Binding-site contacts:
Ligand atom C1 contacts residue ASN165 of chain 1.F at 3.6 Å.
Ligand atom C3 contacts residue HIS194 of chain 1.F at 3.8 Å.
Ligand atom C6 contacts residue TYR243 of chain 1.F at 4.0 Å (hydrophobic).
Ligand atom O5 contacts residue TYR243 of chain 1.F at 3.1 Å (h-bond).
Ligand atom O3P contacts residue ARG89 of chain 1.F at 3.1 Å (salt-bridge).
Ligand atom O1P contacts residue ARG291 of chain 1.F at 3.6 Å.
Ligand atom O2P contacts residue ARG89 of chain 1.F at 2.7 Å (salt-bridge).
Ligand atom P contacts residue ARG291 of chain 1.F at 3.7 Å.
Ligand atom O2 contacts residue CYS164 of chain 1.F at 3.7 Å.
Ligand atom C5 contacts residue TYR243 of chain 1.F at 3.8 Å (hydrophobic).
Ligand atom O1 contacts residue ASN165 of chain 1.F at 3.9 Å.
Ligand atom O3 contacts residue TYR296 of chain 1.F at 2.8 Å (h-bond).
Ligand atom O2 contacts residue HIS194 of chain 1.F at 3.1 Å (h-bond).
Ligand atom C2 contacts residue HIS194 of chain 1.F at 3.4 Å.
Ligand atom O1P contacts residue ARG263 of chain 1.F at 2.6 Å (salt-bridge).
Ligand atom C4 contacts residue TYR243 of chain 1.F at 3.9 Å (hydrophobic).
Ligand atom O2P contacts residue VAL267 of chain 1.F at 3.8 Å.
Ligand atom C1 contacts residue TYR243 of chain 1.F at 3.6 Å (hydrophobic).
Ligand atom O3 contacts residue HIS194 of chain 1.F at 3.0 Å (h-bond).
Ligand atom O2 contacts residue ASN165 of chain 1.F at 2.6 Å (h-bond).
Ligand atom O4 contacts residue GLU105 of chain 1.F at 3.9 Å.
Ligand atom O4 contacts residue NAD1 of chain 1.U at 3.2 Å.
Ligand atom O1 contacts residue TYR243 of chain 1.F at 3.7 Å.
Ligand atom C2 contacts residue TYR243 of chain 1.F at 3.4 Å (hydrophobic).
Ligand atom C4 contacts residue GLU105 of chain 1.F at 3.8 Å.
Ligand atom C3 contacts residue TYR296 of chain 1.F at 3.4 Å (hydrophobic).
Ligand atom O3 contacts residue ASN142 of chain 1.F at 3.1 Å (h-bond).
Ligand atom P contacts residue ARG263 of chain 1.F at 3.5 Å.
Ligand atom O2P contacts residue ARG263 of chain 1.F at 2.9 Å (salt-bridge).
Ligand atom P contacts residue ARG89 of chain 1.F at 3.8 Å.
Ligand atom P contacts residue GLY292 of chain 1.F at 3.9 Å.
Ligand atom C2 contacts residue ASN165 of chain 1.F at 3.5 Å.
Ligand atom C1 contacts residue GLY292 of chain 1.F at 3.2 Å.
Ligand atom O2 contacts residue VAL166 of chain 1.F at 3.7 Å.
Ligand atom C5 contacts residue GLY292 of chain 1.F at 3.7 Å.
Ligand atom O3P contacts residue ARG291 of chain 1.F at 2.7 Å (salt-bridge).
Ligand atom O1P contacts residue GLY292 of chain 1.F at 2.9 Å (h-bond).
Ligand atom O6 contacts residue GLY292 of chain 1.F at 3.6 Å.
Ligand atom O5 contacts residue GLY292 of chain 1.F at 3.5 Å (h-bond).
Ligand atom O1 contacts residue GLY292 of chain 1.F at 3.7 Å.

Sequence of chain 1.F:
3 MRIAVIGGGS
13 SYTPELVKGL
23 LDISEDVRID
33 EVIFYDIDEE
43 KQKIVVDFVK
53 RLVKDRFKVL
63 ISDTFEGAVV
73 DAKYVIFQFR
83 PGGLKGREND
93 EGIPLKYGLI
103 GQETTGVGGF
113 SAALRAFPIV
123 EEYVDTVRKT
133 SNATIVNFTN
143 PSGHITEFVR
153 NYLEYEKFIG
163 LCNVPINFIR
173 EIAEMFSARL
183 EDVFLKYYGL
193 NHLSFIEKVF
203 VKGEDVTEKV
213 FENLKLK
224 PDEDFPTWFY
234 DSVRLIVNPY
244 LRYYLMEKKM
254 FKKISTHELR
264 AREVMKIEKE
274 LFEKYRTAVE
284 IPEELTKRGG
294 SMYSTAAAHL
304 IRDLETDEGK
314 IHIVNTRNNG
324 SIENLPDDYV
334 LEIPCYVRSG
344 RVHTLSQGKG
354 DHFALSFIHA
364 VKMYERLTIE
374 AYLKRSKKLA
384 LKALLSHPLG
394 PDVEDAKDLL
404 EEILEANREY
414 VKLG

A small-molecule ligand and the protein it binds are described below.
Small molecule (SMILES): O=P(O)(O)OC[C@H]1O[C@H](O)[C@H](O)[C@@H](O)[C@@H]1O